Sequence of chain 6.E:
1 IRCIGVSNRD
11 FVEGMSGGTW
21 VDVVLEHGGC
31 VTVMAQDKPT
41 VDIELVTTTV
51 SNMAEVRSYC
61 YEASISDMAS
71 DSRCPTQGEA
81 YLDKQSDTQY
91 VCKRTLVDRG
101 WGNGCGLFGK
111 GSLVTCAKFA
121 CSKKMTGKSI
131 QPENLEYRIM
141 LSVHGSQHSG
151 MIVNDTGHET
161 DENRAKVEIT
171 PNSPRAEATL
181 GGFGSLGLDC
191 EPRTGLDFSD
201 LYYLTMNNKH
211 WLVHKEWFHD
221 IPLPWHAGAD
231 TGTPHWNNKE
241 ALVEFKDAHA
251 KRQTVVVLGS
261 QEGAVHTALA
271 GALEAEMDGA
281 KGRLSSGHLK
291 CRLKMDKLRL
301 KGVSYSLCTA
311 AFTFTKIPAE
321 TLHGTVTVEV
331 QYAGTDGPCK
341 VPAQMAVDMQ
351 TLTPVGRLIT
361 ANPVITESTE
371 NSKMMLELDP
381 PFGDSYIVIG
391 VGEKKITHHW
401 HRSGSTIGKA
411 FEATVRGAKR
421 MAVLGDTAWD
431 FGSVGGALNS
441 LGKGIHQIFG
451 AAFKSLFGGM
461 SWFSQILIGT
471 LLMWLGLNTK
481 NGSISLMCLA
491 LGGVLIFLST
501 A

This small molecule binds to this protein.
Small molecule (SMILES): CC(=O)N[C@H]1[C@H](O[C@H]2[C@H](O)[C@@H](NC(C)=O)CO[C@@H]2CO)O[C@H](CO)[C@@H](O)[C@@H]1O

Binding-site contacts:
Ligand atom C2 contacts residue ASN154 of chain 6.E at 4.1 Å.
Ligand atom O7 contacts residue THR156 of chain 6.E at 4.5 Å.
Ligand atom C3 contacts residue THR156 of chain 6.E at 4.4 Å.
Ligand atom C1 contacts residue ASN154 of chain 6.E at 3.1 Å.
Ligand atom C8 contacts residue THR156 of chain 6.E at 3.7 Å.
Ligand atom C2 contacts residue THR156 of chain 6.E at 3.9 Å.
Ligand atom C1 contacts residue THR156 of chain 6.E at 3.6 Å.
Ligand atom O5 contacts residue MET151 of chain 6.E at 4.2 Å.
Ligand atom N2 contacts residue ASN154 of chain 6.E at 4.0 Å.
Ligand atom C7 contacts residue THR156 of chain 6.E at 3.6 Å.
Ligand atom C7 contacts residue ASN154 of chain 6.E at 3.7 Å.
Ligand atom O6 contacts residue MET151 of chain 6.E at 3.5 Å.
Ligand atom O7 contacts residue ASN154 of chain 6.E at 3.2 Å (h-bond).
Ligand atom C8 contacts residue ASN154 of chain 6.E at 4.5 Å.
Ligand atom N2 contacts residue THR156 of chain 6.E at 3.2 Å.
Ligand atom O5 contacts residue ASN154 of chain 6.E at 3.8 Å.